Sequence of chain 1.B:
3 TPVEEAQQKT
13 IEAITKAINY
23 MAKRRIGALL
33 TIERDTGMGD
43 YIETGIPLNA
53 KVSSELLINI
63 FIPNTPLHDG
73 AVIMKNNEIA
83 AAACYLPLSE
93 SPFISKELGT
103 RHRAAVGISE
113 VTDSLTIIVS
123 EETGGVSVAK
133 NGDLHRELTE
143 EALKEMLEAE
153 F

Binding-site contacts:
Ligand atom O1 contacts residue GLY127 of chain 1.B at 3.6 Å (h-bond).
Ligand atom C contacts residue ASN21 of chain 1.B at 4.1 Å.
Ligand atom C2 contacts residue LEU140 of chain 1.B at 3.2 Å (hydrophobic).
Ligand atom C contacts residue LEU140 of chain 1.B at 3.8 Å (hydrophobic).
Ligand atom O contacts residue THR125 of chain 1.B at 3.6 Å.
Ligand atom C6 contacts residue ASN21 of chain 1.B at 2.2 Å.
Ligand atom O contacts residue ARG27 of chain 1.B at 3.3 Å (salt-bridge).
Ligand atom BR contacts residue ASN21 of chain 1.B at 1.2 Å.
Ligand atom C10 contacts residue ALA24 of chain 1.B at 3.5 Å (hydrophobic).
Ligand atom C contacts residue VAL128 of chain 1.B at 3.6 Å (hydrophobic).
Ligand atom C10 contacts residue THR125 of chain 1.B at 4.2 Å.
Ligand atom C4 contacts residue ASN21 of chain 1.B at 3.9 Å.
Ligand atom C5 contacts residue ASN21 of chain 1.B at 2.6 Å.
Ligand atom C contacts residue LEU145 of chain 1.B at 3.6 Å (hydrophobic).
Ligand atom C1 contacts residue GLU142 of chain 1.B at 3.2 Å.
Ligand atom C1 contacts residue LEU140 of chain 1.B at 4.0 Å (hydrophobic).
Ligand atom C1 contacts residue ASN21 of chain 1.B at 3.5 Å.
Ligand atom C2 contacts residue VAL128 of chain 1.B at 4.2 Å (hydrophobic).
Ligand atom O1 contacts residue THR125 of chain 1.B at 3.2 Å (h-bond).
Ligand atom C6 contacts residue GLU142 of chain 1.B at 2.6 Å.
Ligand atom BR contacts residue GLU142 of chain 1.B at 3.7 Å.
Ligand atom C2 contacts residue THR141 of chain 1.B at 3.7 Å.
Ligand atom C5 contacts residue GLU142 of chain 1.B at 2.3 Å.
Ligand atom C3 contacts residue GLU142 of chain 1.B at 3.2 Å.
Ligand atom C3 contacts residue LEU140 of chain 1.B at 4.1 Å (hydrophobic).
Ligand atom C4 contacts residue GLU142 of chain 1.B at 2.6 Å.
Ligand atom C2 contacts residue GLU142 of chain 1.B at 3.5 Å.
Ligand atom C10 contacts residue GLY126 of chain 1.B at 3.0 Å.
Ligand atom S contacts residue GLY126 of chain 1.B at 4.1 Å.
Ligand atom C1 contacts residue THR141 of chain 1.B at 3.9 Å.
Ligand atom BR contacts residue THR17 of chain 1.B at 3.5 Å.
Ligand atom C1 contacts residue VAL128 of chain 1.B at 4.0 Å (hydrophobic).
Ligand atom C7 contacts residue LEU140 of chain 1.B at 4.2 Å (hydrophobic).
Ligand atom C contacts residue GLU142 of chain 1.B at 3.8 Å.
Ligand atom C10 contacts residue GLY127 of chain 1.B at 4.3 Å.
Ligand atom BR contacts residue ILE20 of chain 1.B at 4.0 Å.
Ligand atom BR contacts residue LEU145 of chain 1.B at 4.1 Å.
Ligand atom C contacts residue THR141 of chain 1.B at 3.6 Å.
Ligand atom O1 contacts residue GLY126 of chain 1.B at 3.6 Å.
Ligand atom S contacts residue THR125 of chain 1.B at 3.9 Å.

This protein binds this small molecule.
Small molecule (SMILES): Cc1cc(CNCCS(C)(=O)=O)ccc1Br